Binding-site contacts:
Ligand atom C3 contacts residue GLU54 of chain 1.D at 3.2 Å.
Ligand atom C25 contacts residue THR48 of chain 1.D at 3.9 Å.
Ligand atom C5 contacts residue PHE105 of chain 1.D at 3.9 Å (hydrophobic).
Ligand atom C27 contacts residue VAL234 of chain 1.D at 3.4 Å (hydrophobic).
Ligand atom N2 contacts residue ASP52 of chain 1.D at 2.6 Å (salt-bridge).
Ligand atom C22 contacts residue ALA51 of chain 1.D at 3.8 Å (hydrophobic).
Ligand atom C18 contacts residue MET89 of chain 1.D at 3.4 Å (hydrophobic).
Ligand atom C4 contacts residue LEU88 of chain 1.D at 3.8 Å (hydrophobic).
Ligand atom C15 contacts residue MET122 of chain 1.D at 3.8 Å (hydrophobic).
Ligand atom C12 contacts residue PHE105 of chain 1.D at 3.7 Å (hydrophobic).
Ligand atom C26 contacts residue ASP52 of chain 1.D at 3.8 Å.
Ligand atom C21 contacts residue TRP84 of chain 1.D at 3.9 Å (hydrophobic).
Ligand atom C17 contacts residue MET89 of chain 1.D at 3.5 Å (hydrophobic).
Ligand atom C15 contacts residue ILE125 of chain 1.D at 3.9 Å (hydrophobic).
Ligand atom C26 contacts residue VAL234 of chain 1.D at 2.8 Å (hydrophobic).
Ligand atom C18 contacts residue LEU85 of chain 1.D at 3.7 Å (hydrophobic).
Ligand atom O2 contacts residue MET44 of chain 1.D at 3.6 Å.
Ligand atom O3 contacts residue TRP84 of chain 1.D at 3.9 Å.
Ligand atom C23 contacts residue THR48 of chain 1.D at 3.8 Å.
Ligand atom N2 contacts residue VAL234 of chain 1.D at 3.0 Å (h-bond).
Ligand atom C21 contacts residue ALA51 of chain 1.D at 3.6 Å (hydrophobic).
Ligand atom C27 contacts residue ASP52 of chain 1.D at 3.0 Å.
Ligand atom C20 contacts residue ALA51 of chain 1.D at 3.7 Å (hydrophobic).
Ligand atom C1 contacts residue LEU47 of chain 1.D at 3.6 Å (hydrophobic).
Ligand atom O1 contacts residue ARG95 of chain 1.D at 3.1 Å (salt-bridge).
Ligand atom C24 contacts residue LEU47 of chain 1.D at 3.9 Å (hydrophobic).
Ligand atom O2 contacts residue LEU47 of chain 1.D at 3.3 Å.
Ligand atom C2 contacts residue GLU54 of chain 1.D at 3.0 Å.
Ligand atom C2 contacts residue LEU50 of chain 1.D at 4.0 Å (hydrophobic).
Ligand atom O1 contacts residue GLU54 of chain 1.D at 2.5 Å (salt-bridge).
Ligand atom O3 contacts residue LEU226 of chain 1.D at 3.7 Å.
Ligand atom C6 contacts residue PHE105 of chain 1.D at 4.0 Å (hydrophobic).
Ligand atom C14 contacts residue MET122 of chain 1.D at 3.1 Å (hydrophobic).
Ligand atom C14 contacts residue ILE125 of chain 1.D at 3.6 Å (hydrophobic).
Ligand atom C14 contacts residue PHE126 of chain 1.D at 3.6 Å (hydrophobic).
Ligand atom C1 contacts residue ALA51 of chain 1.D at 3.6 Å (hydrophobic).
Ligand atom C2 contacts residue ALA51 of chain 1.D at 3.9 Å (hydrophobic).
Ligand atom C13 contacts residue PHE126 of chain 1.D at 3.9 Å (hydrophobic).
Ligand atom C27 contacts residue TRP84 of chain 1.D at 3.6 Å (hydrophobic).
Ligand atom O1 contacts residue LEU88 of chain 1.D at 3.8 Å.

The small molecule below binds the protein below.
Small molecule (SMILES): CNCCOc1ccc([C@@H]2c3ccc(O)cc3CC3(CC3)N2C(=O)c2ccccc2)cc1

Sequence of chain 1.D:
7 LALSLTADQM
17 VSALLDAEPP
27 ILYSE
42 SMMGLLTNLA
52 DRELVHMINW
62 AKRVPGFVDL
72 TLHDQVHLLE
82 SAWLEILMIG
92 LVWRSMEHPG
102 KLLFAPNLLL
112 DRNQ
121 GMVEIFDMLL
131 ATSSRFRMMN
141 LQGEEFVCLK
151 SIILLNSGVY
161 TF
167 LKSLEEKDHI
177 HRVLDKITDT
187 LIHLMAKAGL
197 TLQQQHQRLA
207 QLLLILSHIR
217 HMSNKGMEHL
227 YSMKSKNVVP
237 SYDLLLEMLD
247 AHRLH